Binding-site contacts:
Ligand atom C21 contacts residue GLY122 of chain 1.E at 4.1 Å.
Ligand atom O04 contacts residue THR73 of chain 1.E at 3.8 Å.
Ligand atom O04 contacts residue GLY122 of chain 1.E at 4.4 Å.
Ligand atom O05 contacts residue CYS75 of chain 1.E at 4.0 Å.
Ligand atom C24 contacts residue ASP125 of chain 1.E at 2.3 Å.
Ligand atom C25 contacts residue ASP125 of chain 1.E at 3.4 Å.
Ligand atom C20 contacts residue CYS75 of chain 1.E at 3.6 Å (hydrophobic).
Ligand atom O06 contacts residue CYS75 of chain 1.E at 3.0 Å (h-bond).
Ligand atom C27 contacts residue ASP76 of chain 1.E at 4.4 Å.
Ligand atom N09 contacts residue CYS75 of chain 1.E at 2.8 Å (h-bond).
Ligand atom N11 contacts residue CYS75 of chain 1.E at 3.1 Å (h-bond).
Ligand atom C20 contacts residue ASP125 of chain 1.E at 3.0 Å.
Ligand atom C25 contacts residue THR121 of chain 1.E at 4.2 Å.
Ligand atom N12 contacts residue ASP76 of chain 1.E at 4.5 Å.
Ligand atom C23 contacts residue CYS75 of chain 1.E at 3.2 Å (hydrophobic).
Ligand atom O06 contacts residue GLU77 of chain 1.E at 4.3 Å.
Ligand atom N10 contacts residue CYS75 of chain 1.E at 3.4 Å (h-bond).
Ligand atom C21 contacts residue CYS75 of chain 1.E at 3.9 Å (hydrophobic).
Ligand atom C23 contacts residue ASP76 of chain 1.E at 4.3 Å.
Ligand atom CO01 contacts residue CYS75 of chain 1.E at 2.3 Å.
Ligand atom O03 contacts residue CYS75 of chain 1.E at 3.3 Å (h-bond).
Ligand atom N13 contacts residue CYS75 of chain 1.E at 4.2 Å.
Ligand atom C22 contacts residue CYS75 of chain 1.E at 3.5 Å (hydrophobic).
Ligand atom O03 contacts residue GLU77 of chain 1.E at 3.9 Å.
Ligand atom N12 contacts residue CYS75 of chain 1.E at 2.5 Å (h-bond).
Ligand atom O04 contacts residue CYS75 of chain 1.E at 4.2 Å.
Ligand atom C25 contacts residue GLY122 of chain 1.E at 2.8 Å.
Ligand atom C25 contacts residue ARG78 of chain 1.E at 3.6 Å.
Ligand atom C21 contacts residue ASP125 of chain 1.E at 3.4 Å.
Ligand atom O05 contacts residue THR73 of chain 1.E at 3.9 Å.
Ligand atom O03 contacts residue ASP125 of chain 1.E at 4.3 Å.
Ligand atom N09 contacts residue ASP125 of chain 1.E at 3.9 Å.
Ligand atom O05 contacts residue ILE74 of chain 1.E at 4.3 Å.
Ligand atom C27 contacts residue CYS75 of chain 1.E at 4.3 Å (hydrophobic).

The small molecule below binds the protein below.
Small molecule (SMILES): C=Cc1cc[n+]([Co]23(N=[N+]=[N-])(N(O)C(C)=C(C)N2O)N(O)C(C)=C(C)N3O)cc1

Sequence of chain 1.E:
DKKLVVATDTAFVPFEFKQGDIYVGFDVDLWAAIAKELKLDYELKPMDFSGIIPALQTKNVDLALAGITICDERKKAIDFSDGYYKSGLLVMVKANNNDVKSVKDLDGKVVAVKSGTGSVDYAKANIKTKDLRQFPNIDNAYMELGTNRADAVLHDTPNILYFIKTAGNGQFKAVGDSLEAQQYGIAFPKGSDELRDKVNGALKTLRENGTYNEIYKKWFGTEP